Sequence of chain 1.A:
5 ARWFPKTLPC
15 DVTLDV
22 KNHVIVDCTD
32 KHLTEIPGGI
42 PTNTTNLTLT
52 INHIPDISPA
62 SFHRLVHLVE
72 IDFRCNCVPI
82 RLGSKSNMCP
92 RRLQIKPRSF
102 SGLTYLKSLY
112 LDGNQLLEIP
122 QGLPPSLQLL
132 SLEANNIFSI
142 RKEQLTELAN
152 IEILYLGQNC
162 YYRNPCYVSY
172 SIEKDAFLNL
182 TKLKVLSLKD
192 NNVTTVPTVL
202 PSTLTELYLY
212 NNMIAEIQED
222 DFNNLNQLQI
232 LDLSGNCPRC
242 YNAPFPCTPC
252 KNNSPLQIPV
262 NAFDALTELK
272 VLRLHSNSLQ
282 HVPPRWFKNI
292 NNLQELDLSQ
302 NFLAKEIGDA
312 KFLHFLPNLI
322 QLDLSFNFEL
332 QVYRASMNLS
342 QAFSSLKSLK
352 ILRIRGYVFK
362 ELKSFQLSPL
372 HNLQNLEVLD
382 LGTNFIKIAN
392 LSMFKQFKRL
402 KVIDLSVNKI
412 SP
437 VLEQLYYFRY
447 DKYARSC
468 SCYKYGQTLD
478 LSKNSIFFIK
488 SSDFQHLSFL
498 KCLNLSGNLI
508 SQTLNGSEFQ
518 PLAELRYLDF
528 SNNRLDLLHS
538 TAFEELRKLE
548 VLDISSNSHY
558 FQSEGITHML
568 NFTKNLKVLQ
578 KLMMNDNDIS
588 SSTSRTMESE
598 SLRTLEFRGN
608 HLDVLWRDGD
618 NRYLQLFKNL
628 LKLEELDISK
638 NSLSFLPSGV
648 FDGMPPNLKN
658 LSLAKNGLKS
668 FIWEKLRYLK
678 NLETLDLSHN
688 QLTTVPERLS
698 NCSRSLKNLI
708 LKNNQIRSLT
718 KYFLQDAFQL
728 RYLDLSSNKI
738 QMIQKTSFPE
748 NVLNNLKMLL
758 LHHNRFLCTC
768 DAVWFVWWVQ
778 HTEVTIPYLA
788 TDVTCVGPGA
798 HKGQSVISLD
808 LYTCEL

The small molecule below binds the protein below.
Small molecule (SMILES): CC(=O)N[C@@H]1[C@@H](O)[C@H](O)[C@@H](CO)O[C@H]1O

Binding-site contacts:
Ligand atom O5 contacts residue ASN47 of chain 1.A at 2.4 Å (h-bond).
Ligand atom C7 contacts residue ASN47 of chain 1.A at 3.3 Å.
Ligand atom C1 contacts residue VAL70 of chain 1.A at 4.2 Å (hydrophobic).
Ligand atom O7 contacts residue ASN47 of chain 1.A at 3.1 Å (h-bond).
Ligand atom C1 contacts residue ASN47 of chain 1.A at 1.5 Å.
Ligand atom C6 contacts residue GLU71 of chain 1.A at 4.0 Å.
Ligand atom C6 contacts residue VAL70 of chain 1.A at 3.9 Å (hydrophobic).
Ligand atom C6 contacts residue SER109 of chain 1.A at 3.8 Å.
Ligand atom C7 contacts residue ILE26 of chain 1.A at 4.4 Å (hydrophobic).
Ligand atom C5 contacts residue VAL70 of chain 1.A at 4.0 Å (hydrophobic).
Ligand atom O5 contacts residue GLU71 of chain 1.A at 3.3 Å (salt-bridge).
Ligand atom N2 contacts residue HIS24 of chain 1.A at 4.3 Å.
Ligand atom C6 contacts residue LYS108 of chain 1.A at 4.4 Å.
Ligand atom N2 contacts residue ASN47 of chain 1.A at 3.0 Å (h-bond).
Ligand atom C5 contacts residue ASN47 of chain 1.A at 3.7 Å.
Ligand atom C1 contacts residue HIS24 of chain 1.A at 4.2 Å.
Ligand atom O6 contacts residue SER109 of chain 1.A at 2.5 Å (h-bond).
Ligand atom O6 contacts residue GLU71 of chain 1.A at 3.0 Å (salt-bridge).
Ligand atom C1 contacts residue GLU71 of chain 1.A at 4.1 Å.
Ligand atom C4 contacts residue GLU71 of chain 1.A at 3.9 Å.
Ligand atom O7 contacts residue GLU71 of chain 1.A at 4.2 Å.
Ligand atom C2 contacts residue ASN47 of chain 1.A at 2.5 Å.
Ligand atom C2 contacts residue GLU71 of chain 1.A at 4.2 Å.
Ligand atom C8 contacts residue ILE26 of chain 1.A at 3.5 Å (hydrophobic).
Ligand atom C3 contacts residue ASN47 of chain 1.A at 3.9 Å.
Ligand atom C3 contacts residue HIS24 of chain 1.A at 4.4 Å.
Ligand atom C4 contacts residue ASN47 of chain 1.A at 4.4 Å.
Ligand atom C5 contacts residue GLU71 of chain 1.A at 3.9 Å.
Ligand atom O5 contacts residue VAL70 of chain 1.A at 3.6 Å.
Ligand atom O6 contacts residue VAL70 of chain 1.A at 4.3 Å.